Binding-site contacts:
Ligand atom C2 contacts residue VAL205 of chain 3.B at 3.7 Å (hydrophobic).
Ligand atom C6 contacts residue GLY122 of chain 3.B at 3.6 Å.
Ligand atom C8 contacts residue ALA120 of chain 3.B at 3.8 Å (hydrophobic).
Ligand atom C6 contacts residue TYR188 of chain 3.B at 3.8 Å (hydrophobic).
Ligand atom C8 contacts residue THR230 of chain 3.B at 3.2 Å.
Ligand atom O6 contacts residue GLU189 of chain 3.B at 3.6 Å.
Ligand atom C5 contacts residue ASN231 of chain 3.B at 3.7 Å.
Ligand atom N1 contacts residue TYR188 of chain 3.B at 3.7 Å.
Ligand atom N3 contacts residue MET207 of chain 3.B at 3.7 Å.
Ligand atom C2 contacts residue TYR188 of chain 3.B at 3.9 Å (hydrophobic).
Ligand atom N7 contacts residue ASN231 of chain 3.B at 2.7 Å (h-bond).
Ligand atom C2 contacts residue GLY206 of chain 3.B at 3.8 Å.
Ligand atom C8 contacts residue GLY122 of chain 3.B at 3.8 Å.
Ligand atom O6 contacts residue VAL205 of chain 3.B at 3.9 Å.
Ligand atom C6 contacts residue VAL205 of chain 3.B at 3.8 Å (hydrophobic).
Ligand atom N3 contacts residue VAL205 of chain 3.B at 3.6 Å.
Ligand atom C2 contacts residue GLU189 of chain 3.B at 3.2 Å.
Ligand atom C5 contacts residue ALA121 of chain 3.B at 4.0 Å (hydrophobic).
Ligand atom N3 contacts residue GLY206 of chain 3.B at 3.4 Å.
Ligand atom C8 contacts residue ALA121 of chain 3.B at 3.7 Å (hydrophobic).
Ligand atom N7 contacts residue THR230 of chain 3.B at 3.5 Å (h-bond).
Ligand atom C5 contacts residue TYR188 of chain 3.B at 3.9 Å (hydrophobic).
Ligand atom C6 contacts residue GLU189 of chain 3.B at 3.6 Å.
Ligand atom C8 contacts residue ASN231 of chain 3.B at 3.5 Å.
Ligand atom N9 contacts residue ALA120 of chain 3.B at 3.4 Å (h-bond).
Ligand atom C4 contacts residue VAL205 of chain 3.B at 3.6 Å (hydrophobic).
Ligand atom C4 contacts residue GLY122 of chain 3.B at 4.0 Å.
Ligand atom C4 contacts residue TYR188 of chain 3.B at 3.9 Å (hydrophobic).
Ligand atom C5 contacts residue GLY122 of chain 3.B at 3.3 Å.
Ligand atom O6 contacts residue ASN231 of chain 3.B at 3.0 Å (h-bond).
Ligand atom O6 contacts residue LEU241 of chain 3.B at 3.7 Å.
Ligand atom O6 contacts residue GLY122 of chain 3.B at 3.5 Å.
Ligand atom C6 contacts residue ASN231 of chain 3.B at 4.0 Å.
Ligand atom N1 contacts residue VAL205 of chain 3.B at 3.6 Å.
Ligand atom C8 contacts residue VAL246 of chain 3.B at 4.0 Å (hydrophobic).
Ligand atom N1 contacts residue GLU189 of chain 3.B at 2.6 Å (salt-bridge).
Ligand atom N7 contacts residue ALA121 of chain 3.B at 3.5 Å.
Ligand atom C5 contacts residue VAL205 of chain 3.B at 3.7 Å (hydrophobic).
Ligand atom N7 contacts residue GLY122 of chain 3.B at 3.1 Å (h-bond).
Ligand atom C2 contacts residue MET207 of chain 3.B at 3.7 Å (hydrophobic).

The small molecule below binds the protein below.
Small molecule (SMILES): O=c1[nH]cnc2nc[nH]c12

Sequence of chain 3.B:
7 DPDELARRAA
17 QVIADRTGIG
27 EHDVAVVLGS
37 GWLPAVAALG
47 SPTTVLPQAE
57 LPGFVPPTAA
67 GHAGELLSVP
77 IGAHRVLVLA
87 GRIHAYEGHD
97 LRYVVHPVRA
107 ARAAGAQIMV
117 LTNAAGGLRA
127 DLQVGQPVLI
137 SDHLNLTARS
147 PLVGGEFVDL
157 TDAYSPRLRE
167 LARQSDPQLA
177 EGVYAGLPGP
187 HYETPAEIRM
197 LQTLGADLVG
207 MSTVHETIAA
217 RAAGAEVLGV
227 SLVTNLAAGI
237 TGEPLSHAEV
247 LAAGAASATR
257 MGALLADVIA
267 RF